A protein and the small-molecule ligand that binds it are described below.
Small molecule (SMILES): C[C@@H](Nc1c(Nc2ccncc2)c(=O)c1=O)c1ccccc1

Sequence of chain 3.A:
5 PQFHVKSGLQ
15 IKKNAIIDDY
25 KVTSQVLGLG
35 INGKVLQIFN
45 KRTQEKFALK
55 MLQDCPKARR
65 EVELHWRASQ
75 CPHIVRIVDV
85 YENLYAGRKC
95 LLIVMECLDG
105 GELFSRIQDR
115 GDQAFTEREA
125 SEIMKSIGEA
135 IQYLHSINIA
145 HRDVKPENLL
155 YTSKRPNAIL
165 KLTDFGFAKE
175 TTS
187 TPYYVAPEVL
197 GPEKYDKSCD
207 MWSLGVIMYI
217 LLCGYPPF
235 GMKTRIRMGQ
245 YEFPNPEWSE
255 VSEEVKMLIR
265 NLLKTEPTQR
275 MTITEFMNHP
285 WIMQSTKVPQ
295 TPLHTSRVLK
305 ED

Binding-site contacts:
Ligand atom C8 contacts residue LEU33 of chain 3.A at 3.7 Å (hydrophobic).
Ligand atom O1 contacts residue MET99 of chain 3.A at 3.3 Å.
Ligand atom C13 contacts residue LEU154 of chain 3.A at 3.8 Å (hydrophobic).
Ligand atom C15 contacts residue LEU102 of chain 3.A at 3.8 Å (hydrophobic).
Ligand atom C8 contacts residue VAL39 of chain 3.A at 3.8 Å (hydrophobic).
Ligand atom N3 contacts residue ALA52 of chain 3.A at 3.5 Å.
Ligand atom C1 contacts residue LEU33 of chain 3.A at 4.0 Å (hydrophobic).
Ligand atom C4 contacts residue LYS54 of chain 3.A at 3.9 Å.
Ligand atom C15 contacts residue ALA52 of chain 3.A at 3.8 Å (hydrophobic).
Ligand atom C16 contacts residue ALA52 of chain 3.A at 3.9 Å (hydrophobic).
Ligand atom O2 contacts residue LYS54 of chain 3.A at 3.0 Å (salt-bridge).
Ligand atom C7 contacts residue GLY34 of chain 3.A at 3.7 Å.
Ligand atom C15 contacts residue VAL79 of chain 3.A at 4.0 Å (hydrophobic).
Ligand atom C2 contacts residue ASN152 of chain 3.A at 4.0 Å.
Ligand atom C16 contacts residue LEU102 of chain 3.A at 3.5 Å (hydrophobic).
Ligand atom C7 contacts residue VAL39 of chain 3.A at 3.9 Å (hydrophobic).
Ligand atom C12 contacts residue LYS54 of chain 3.A at 4.1 Å.
Ligand atom C15 contacts residue GLU100 of chain 3.A at 3.5 Å.
Ligand atom O2 contacts residue ASP168 of chain 3.A at 3.2 Å.
Ligand atom N3 contacts residue CYS101 of chain 3.A at 3.8 Å.
Ligand atom C12 contacts residue ASP168 of chain 3.A at 4.0 Å.
Ligand atom C6 contacts residue GLY37 of chain 3.A at 3.9 Å.
Ligand atom C5 contacts residue LYS54 of chain 3.A at 3.5 Å.
Ligand atom N3 contacts residue LEU102 of chain 3.A at 2.9 Å (h-bond).
Ligand atom C14 contacts residue THR167 of chain 3.A at 4.0 Å.
Ligand atom C4 contacts residue ASP168 of chain 3.A at 3.5 Å.
Ligand atom N2 contacts residue LEU154 of chain 3.A at 3.9 Å.
Ligand atom C6 contacts residue LYS54 of chain 3.A at 4.0 Å.
Ligand atom C5 contacts residue ASN36 of chain 3.A at 3.5 Å.
Ligand atom C10 contacts residue VAL39 of chain 3.A at 4.0 Å (hydrophobic).
Ligand atom C7 contacts residue LEU33 of chain 3.A at 3.7 Å (hydrophobic).
Ligand atom C1 contacts residue ASN152 of chain 3.A at 3.8 Å.
Ligand atom C2 contacts residue ASP168 of chain 3.A at 3.8 Å.
Ligand atom C6 contacts residue ASN36 of chain 3.A at 3.8 Å.
Ligand atom O1 contacts residue THR167 of chain 3.A at 3.8 Å.
Ligand atom C7 contacts residue GLY37 of chain 3.A at 3.7 Å.
Ligand atom N3 contacts residue GLU100 of chain 3.A at 3.4 Å (salt-bridge).
Ligand atom C17 contacts residue LEU154 of chain 3.A at 4.0 Å (hydrophobic).
Ligand atom C11 contacts residue THR167 of chain 3.A at 3.8 Å.
Ligand atom C1 contacts residue GLU151 of chain 3.A at 3.6 Å.